A small-molecule ligand and the protein it binds are described below.
Small molecule (SMILES): C[C@H]1O[C@@H](n2cnc3c(N)ncnc32)[C@H](O)[C@@H]1O

Sequence of chain 2.A:
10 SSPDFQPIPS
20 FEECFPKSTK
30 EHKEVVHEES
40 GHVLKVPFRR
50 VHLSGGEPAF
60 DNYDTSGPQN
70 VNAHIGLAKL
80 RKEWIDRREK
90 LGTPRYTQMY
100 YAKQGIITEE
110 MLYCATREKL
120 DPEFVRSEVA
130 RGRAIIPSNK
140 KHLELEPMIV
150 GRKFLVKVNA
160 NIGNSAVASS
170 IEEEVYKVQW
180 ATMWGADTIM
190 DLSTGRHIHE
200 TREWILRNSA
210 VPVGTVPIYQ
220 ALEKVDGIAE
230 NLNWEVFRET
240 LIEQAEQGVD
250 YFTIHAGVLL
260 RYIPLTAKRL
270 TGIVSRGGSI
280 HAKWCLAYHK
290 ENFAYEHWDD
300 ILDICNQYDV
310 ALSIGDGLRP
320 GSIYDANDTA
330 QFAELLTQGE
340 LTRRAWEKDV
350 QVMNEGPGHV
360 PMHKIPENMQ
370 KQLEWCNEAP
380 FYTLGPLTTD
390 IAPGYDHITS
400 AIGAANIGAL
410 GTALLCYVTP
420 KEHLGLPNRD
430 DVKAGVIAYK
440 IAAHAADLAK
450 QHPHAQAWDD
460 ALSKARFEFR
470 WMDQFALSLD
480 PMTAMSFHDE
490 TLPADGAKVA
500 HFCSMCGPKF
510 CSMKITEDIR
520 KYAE

Sequence of chain 1.A:
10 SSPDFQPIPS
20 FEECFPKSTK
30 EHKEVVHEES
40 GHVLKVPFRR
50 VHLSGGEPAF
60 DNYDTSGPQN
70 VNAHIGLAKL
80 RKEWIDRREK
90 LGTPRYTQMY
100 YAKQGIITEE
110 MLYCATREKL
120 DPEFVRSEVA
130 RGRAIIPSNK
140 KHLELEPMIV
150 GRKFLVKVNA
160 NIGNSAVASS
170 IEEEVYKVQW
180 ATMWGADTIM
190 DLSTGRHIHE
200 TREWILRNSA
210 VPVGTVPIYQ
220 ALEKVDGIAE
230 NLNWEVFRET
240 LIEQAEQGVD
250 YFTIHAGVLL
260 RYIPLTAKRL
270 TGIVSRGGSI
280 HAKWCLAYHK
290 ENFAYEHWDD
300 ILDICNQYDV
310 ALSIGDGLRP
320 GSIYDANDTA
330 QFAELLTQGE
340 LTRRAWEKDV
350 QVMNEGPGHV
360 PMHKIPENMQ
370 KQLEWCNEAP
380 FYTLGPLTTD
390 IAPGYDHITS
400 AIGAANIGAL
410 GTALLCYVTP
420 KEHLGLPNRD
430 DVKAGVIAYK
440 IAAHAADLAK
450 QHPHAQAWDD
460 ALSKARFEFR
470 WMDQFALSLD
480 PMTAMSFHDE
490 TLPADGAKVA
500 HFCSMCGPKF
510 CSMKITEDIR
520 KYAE

Binding-site contacts:
Ligand atom O4' contacts residue ASN160 of chain 2.A at 3.1 Å (h-bond).
Ligand atom C5' contacts residue ARG318 of chain 2.A at 3.6 Å.
Ligand atom C6 contacts residue LEU425 of chain 2.A at 3.6 Å (hydrophobic).
Ligand atom C4 contacts residue MET504 of chain 1.A at 3.4 Å (hydrophobic).
Ligand atom C4' contacts residue ASN160 of chain 2.A at 3.8 Å.
Ligand atom C4 contacts residue LEU191 of chain 2.A at 3.8 Å (hydrophobic).
Ligand atom N3 contacts residue ASN160 of chain 2.A at 3.6 Å.
Ligand atom O2' contacts residue MET504 of chain 1.A at 3.3 Å.
Ligand atom N1 contacts residue LEU425 of chain 2.A at 3.8 Å.
Ligand atom C5 contacts residue MET504 of chain 1.A at 3.6 Å (hydrophobic).
Ligand atom N6 contacts residue ILE161 of chain 2.A at 3.7 Å.
Ligand atom N1 contacts residue GLY162 of chain 2.A at 3.9 Å.
Ligand atom N1 contacts residue ILE161 of chain 2.A at 3.6 Å.
Ligand atom N1 contacts residue ASN160 of chain 2.A at 3.9 Å.
Ligand atom N7 contacts residue ARG275 of chain 2.A at 3.0 Å (salt-bridge).
Ligand atom N7 contacts residue LEU191 of chain 2.A at 3.7 Å.
Ligand atom N3 contacts residue MET504 of chain 1.A at 3.7 Å.
Ligand atom N9 contacts residue MET504 of chain 1.A at 3.6 Å.
Ligand atom O4' contacts residue LEU191 of chain 2.A at 3.7 Å.
Ligand atom C8 contacts residue LEU191 of chain 2.A at 3.6 Å (hydrophobic).
Ligand atom C2 contacts residue ASN160 of chain 2.A at 3.2 Å.
Ligand atom N6 contacts residue LEU425 of chain 2.A at 3.3 Å.
Ligand atom C3' contacts residue GLU421 of chain 2.A at 3.3 Å.
Ligand atom O3' contacts residue LEU383 of chain 2.A at 3.5 Å.
Ligand atom C3' contacts residue LEU383 of chain 2.A at 3.8 Å (hydrophobic).
Ligand atom C6 contacts residue GLY162 of chain 2.A at 3.8 Å.
Ligand atom N6 contacts residue GLY162 of chain 2.A at 3.0 Å (h-bond).
Ligand atom N9 contacts residue LEU191 of chain 2.A at 3.7 Å.
Ligand atom C8 contacts residue ARG275 of chain 2.A at 3.2 Å.
Ligand atom C4' contacts residue AIR1 of chain 2.C at 3.6 Å.
Ligand atom N6 contacts residue ASN163 of chain 2.A at 3.6 Å.
Ligand atom C4' contacts residue LEU383 of chain 2.A at 3.8 Å (hydrophobic).
Ligand atom C6 contacts residue ILE161 of chain 2.A at 3.8 Å (hydrophobic).
Ligand atom C5 contacts residue LEU191 of chain 2.A at 3.8 Å (hydrophobic).
Ligand atom C2 contacts residue PRO426 of chain 2.A at 3.7 Å (hydrophobic).
Ligand atom O2' contacts residue GLU421 of chain 2.A at 2.7 Å (salt-bridge).
Ligand atom C3' contacts residue MET1 of chain 2.E at 3.9 Å (hydrophobic).
Ligand atom O3' contacts residue GLU421 of chain 2.A at 2.6 Å (salt-bridge).
Ligand atom C5' contacts residue AIR1 of chain 2.C at 3.2 Å.
Ligand atom C2' contacts residue GLU421 of chain 2.A at 3.7 Å.